Sequence of chain 1.A:
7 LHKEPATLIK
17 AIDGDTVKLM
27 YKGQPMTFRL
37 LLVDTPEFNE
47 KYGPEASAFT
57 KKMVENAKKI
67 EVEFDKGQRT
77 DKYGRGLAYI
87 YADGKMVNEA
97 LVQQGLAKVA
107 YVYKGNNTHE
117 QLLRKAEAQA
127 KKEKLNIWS

Binding-site contacts:
Ligand atom C5M contacts residue TYR107 of chain 1.A at 3.6 Å (hydrophobic).
Ligand atom O6P contacts residue ARG35 of chain 1.A at 2.8 Å (salt-bridge).
Ligand atom C2' contacts residue TYR109 of chain 1.A at 3.3 Å (hydrophobic).
Ligand atom O2 contacts residue TYR109 of chain 1.A at 4.0 Å.
Ligand atom O3' contacts residue LYS78 of chain 1.A at 3.4 Å.
Ligand atom O2 contacts residue ASP77 of chain 1.A at 3.9 Å.
Ligand atom P1 contacts residue LYS78 of chain 1.A at 3.7 Å.
Ligand atom C4' contacts residue ARG81 of chain 1.A at 4.0 Å.
Ligand atom C6 contacts residue ARG81 of chain 1.A at 4.0 Å.
Ligand atom O6P contacts residue ASP40 of chain 1.A at 3.2 Å (salt-bridge).
Ligand atom O5P contacts residue ARG81 of chain 1.A at 2.8 Å (salt-bridge).
Ligand atom C5M contacts residue ARG35 of chain 1.A at 3.8 Å.
Ligand atom O1P contacts residue LYS78 of chain 1.A at 2.6 Å (salt-bridge).
Ligand atom O6P contacts residue CA1 of chain 1.C at 3.2 Å.
Ligand atom O6P contacts residue TYR107 of chain 1.A at 4.0 Å.
Ligand atom O5' contacts residue ARG81 of chain 1.A at 3.0 Å (salt-bridge).
Ligand atom C4 contacts residue TYR109 of chain 1.A at 3.6 Å (hydrophobic).
Ligand atom P1 contacts residue TYR79 of chain 1.A at 3.5 Å.
Ligand atom O4 contacts residue LEU83 of chain 1.A at 3.6 Å.
Ligand atom O4 contacts residue TYR109 of chain 1.A at 3.9 Å.
Ligand atom O1P contacts residue TYR79 of chain 1.A at 3.4 Å (h-bond).
Ligand atom C5' contacts residue TYR107 of chain 1.A at 3.5 Å (hydrophobic).
Ligand atom O4' contacts residue ARG81 of chain 1.A at 3.0 Å (salt-bridge).
Ligand atom C2' contacts residue TYR107 of chain 1.A at 3.8 Å (hydrophobic).
Ligand atom P2 contacts residue ARG81 of chain 1.A at 3.9 Å.
Ligand atom N3 contacts residue TYR109 of chain 1.A at 3.5 Å.
Ligand atom O5P contacts residue ARG35 of chain 1.A at 2.9 Å (salt-bridge).
Ligand atom C4 contacts residue LEU83 of chain 1.A at 3.7 Å (hydrophobic).
Ligand atom C1' contacts residue ARG81 of chain 1.A at 4.0 Å.
Ligand atom C2 contacts residue TYR109 of chain 1.A at 3.8 Å (hydrophobic).
Ligand atom O3P contacts residue TYR79 of chain 1.A at 2.7 Å (h-bond).
Ligand atom O4 contacts residue LEU37 of chain 1.A at 3.9 Å.
Ligand atom C5 contacts residue LEU83 of chain 1.A at 4.0 Å (hydrophobic).
Ligand atom C2 contacts residue ASP77 of chain 1.A at 4.0 Å.
Ligand atom C5 contacts residue TYR107 of chain 1.A at 4.0 Å (hydrophobic).
Ligand atom N3 contacts residue LEU83 of chain 1.A at 3.8 Å.
Ligand atom C3' contacts residue TYR107 of chain 1.A at 3.9 Å (hydrophobic).
Ligand atom C5M contacts residue LEU36 of chain 1.A at 4.0 Å (hydrophobic).
Ligand atom P2 contacts residue ARG35 of chain 1.A at 3.5 Å.
Ligand atom O5' contacts residue ARG35 of chain 1.A at 3.7 Å.

The protein below binds the small molecule below.
Small molecule (SMILES): Cc1cn([C@H]2C[C@H](OP(=O)(O)O)[C@@H](COP(=O)(O)O)O2)c(=O)[nH]c1=O